A protein and the small-molecule ligand that binds it are described below.
Small molecule (SMILES): CC(=O)N[C@@H]1[C@@H](O)[C@H](O)[C@@H](CO)O[C@H]1O

Binding-site contacts:
Ligand atom C4 contacts residue ASN78 of chain 1.G at 4.2 Å.
Ligand atom O7 contacts residue ASN78 of chain 1.G at 3.4 Å (h-bond).
Ligand atom C8 contacts residue ASN78 of chain 1.G at 4.5 Å.
Ligand atom C1 contacts residue ASN78 of chain 1.G at 1.4 Å.
Ligand atom O7 contacts residue SER77 of chain 1.G at 4.4 Å.
Ligand atom C7 contacts residue ASN78 of chain 1.G at 3.3 Å.
Ligand atom C7 contacts residue SER77 of chain 1.G at 4.2 Å.
Ligand atom N2 contacts residue ASN78 of chain 1.G at 2.9 Å (h-bond).
Ligand atom N2 contacts residue SER77 of chain 1.G at 4.4 Å.
Ligand atom O5 contacts residue ASN78 of chain 1.G at 2.4 Å (h-bond).
Ligand atom C8 contacts residue SER77 of chain 1.G at 3.6 Å.
Ligand atom C2 contacts residue ASN78 of chain 1.G at 2.5 Å.
Ligand atom C3 contacts residue ASN78 of chain 1.G at 3.8 Å.
Ligand atom C5 contacts residue ASN78 of chain 1.G at 3.7 Å.

Sequence of chain 1.G:
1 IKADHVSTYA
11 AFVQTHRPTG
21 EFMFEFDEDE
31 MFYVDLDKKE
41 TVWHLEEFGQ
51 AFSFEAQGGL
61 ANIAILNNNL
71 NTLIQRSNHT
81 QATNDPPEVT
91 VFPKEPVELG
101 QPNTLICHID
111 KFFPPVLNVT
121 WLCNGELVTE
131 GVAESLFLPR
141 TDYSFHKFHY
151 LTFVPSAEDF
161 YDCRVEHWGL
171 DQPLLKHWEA